Binding-site contacts:
Ligand atom O1 contacts residue ALA192 of chain 1.D at 3.5 Å (h-bond).
Ligand atom O6 contacts residue GLU165 of chain 1.D at 3.0 Å (salt-bridge).
Ligand atom C2 contacts residue ASN138 of chain 1.D at 3.6 Å.
Ligand atom O4 contacts residue TRP16 of chain 1.D at 2.8 Å (h-bond).
Ligand atom C2 contacts residue TYR191 of chain 1.D at 3.7 Å (hydrophobic).
Ligand atom C5 contacts residue TYR15 of chain 1.D at 3.9 Å (hydrophobic).
Ligand atom O6 contacts residue TYR191 of chain 1.D at 3.3 Å.
Ligand atom O1 contacts residue TYR191 of chain 1.D at 3.7 Å.
Ligand atom O3 contacts residue LYS10 of chain 1.D at 2.8 Å (salt-bridge).
Ligand atom C1 contacts residue GLN237 of chain 1.D at 3.8 Å.
Ligand atom C4 contacts residue LYS10 of chain 1.D at 3.6 Å.
Ligand atom C3 contacts residue ASP90 of chain 1.D at 3.2 Å.
Ligand atom O4 contacts residue LYS10 of chain 1.D at 3.2 Å (salt-bridge).
Ligand atom O1 contacts residue ASP217 of chain 1.D at 2.5 Å (salt-bridge).
Ligand atom O4 contacts residue GLU165 of chain 1.D at 2.7 Å (salt-bridge).
Ligand atom C1 contacts residue ASP217 of chain 1.D at 3.3 Å.
Ligand atom C3 contacts residue LYS10 of chain 1.D at 3.8 Å.
Ligand atom O5 contacts residue ALA192 of chain 1.D at 3.1 Å (h-bond).
Ligand atom O5 contacts residue ASP217 of chain 1.D at 3.6 Å (salt-bridge).
Ligand atom C2 contacts residue ARG142 of chain 1.D at 3.6 Å.
Ligand atom O3 contacts residue ASN138 of chain 1.D at 3.1 Å (h-bond).
Ligand atom O2 contacts residue GLN237 of chain 1.D at 3.3 Å (h-bond).
Ligand atom C6 contacts residue GLU165 of chain 1.D at 3.2 Å.
Ligand atom C6 contacts residue SER11 of chain 1.D at 3.6 Å.
Ligand atom O1 contacts residue ARG142 of chain 1.D at 3.0 Å (salt-bridge).
Ligand atom O2 contacts residue TYR15 of chain 1.D at 3.7 Å.
Ligand atom O2 contacts residue ARG142 of chain 1.D at 2.9 Å (salt-bridge).
Ligand atom O1 contacts residue GLN237 of chain 1.D at 3.3 Å (h-bond).
Ligand atom C4 contacts residue GLU165 of chain 1.D at 3.3 Å.
Ligand atom O2 contacts residue ASP90 of chain 1.D at 2.7 Å (salt-bridge).
Ligand atom C5 contacts residue GLU165 of chain 1.D at 3.8 Å.
Ligand atom O4 contacts residue SER11 of chain 1.D at 3.6 Å.
Ligand atom O3 contacts residue ASP90 of chain 1.D at 2.5 Å (salt-bridge).
Ligand atom C2 contacts residue ASP90 of chain 1.D at 3.7 Å.
Ligand atom C4 contacts residue TRP16 of chain 1.D at 3.8 Å (hydrophobic).
Ligand atom O6 contacts residue TYR193 of chain 1.D at 3.5 Å.
Ligand atom O2 contacts residue ASN138 of chain 1.D at 3.2 Å (h-bond).
Ligand atom O6 contacts residue ALA192 of chain 1.D at 3.6 Å (h-bond).
Ligand atom O3 contacts residue TYR191 of chain 1.D at 3.8 Å.
Ligand atom O5 contacts residue TYR191 of chain 1.D at 3.7 Å.

The protein below binds the small molecule below.
Small molecule (SMILES): OC[C@H]1O[C@@H](O)[C@H](O)[C@@H](O)[C@@H]1O

Sequence of chain 1.D:
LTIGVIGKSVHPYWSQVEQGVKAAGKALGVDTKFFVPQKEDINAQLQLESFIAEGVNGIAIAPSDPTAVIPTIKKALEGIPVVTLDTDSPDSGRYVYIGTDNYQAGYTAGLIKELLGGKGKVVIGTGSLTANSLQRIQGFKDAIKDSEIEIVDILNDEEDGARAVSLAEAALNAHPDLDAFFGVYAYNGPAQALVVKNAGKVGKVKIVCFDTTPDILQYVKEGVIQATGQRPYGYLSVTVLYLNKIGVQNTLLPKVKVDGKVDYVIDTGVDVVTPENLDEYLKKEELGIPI